Binding-site contacts:
Ligand atom C3 contacts residue ASP41 of chain 1.B at 4.1 Å.
Ligand atom C13 contacts residue PHE117 of chain 1.B at 3.9 Å (hydrophobic).
Ligand atom C5 contacts residue TYR80 of chain 1.B at 4.3 Å (hydrophobic).
Ligand atom CL1 contacts residue LYS116 of chain 1.B at 4.4 Å.
Ligand atom C3 contacts residue TYR80 of chain 1.B at 4.3 Å (hydrophobic).
Ligand atom C5 contacts residue GLN82 of chain 1.B at 4.2 Å.
Ligand atom C2 contacts residue GLY43 of chain 1.B at 4.1 Å.
Ligand atom C7 contacts residue ASP41 of chain 1.B at 3.7 Å.
Ligand atom CL1 contacts residue GLY83 of chain 1.B at 3.4 Å.
Ligand atom CL1 contacts residue PHE117 of chain 1.B at 3.6 Å.
Ligand atom C6 contacts residue TYR80 of chain 1.B at 3.8 Å (hydrophobic).
Ligand atom N2 contacts residue GLY239 of chain 1.B at 3.6 Å.
Ligand atom N1 contacts residue THR240 of chain 1.B at 3.5 Å (h-bond).
Ligand atom C12 contacts residue PHE117 of chain 1.B at 4.0 Å (hydrophobic).
Ligand atom C4 contacts residue TYR80 of chain 1.B at 3.6 Å (hydrophobic).
Ligand atom C11 contacts residue LYS116 of chain 1.B at 4.1 Å.
Ligand atom C1 contacts residue ASP237 of chain 1.B at 3.4 Å.
Ligand atom CL1 contacts residue ASP115 of chain 1.B at 4.4 Å.
Ligand atom C7 contacts residue ILE127 of chain 1.B at 3.9 Å (hydrophobic).
Ligand atom C6 contacts residue ASP41 of chain 1.B at 3.5 Å.
Ligand atom CL1 contacts residue TYR80 of chain 1.B at 3.7 Å.
Ligand atom C13 contacts residue TYR80 of chain 1.B at 3.6 Å (hydrophobic).
Ligand atom C11 contacts residue GLN82 of chain 1.B at 4.0 Å.
Ligand atom C12 contacts residue TYR80 of chain 1.B at 3.6 Å (hydrophobic).
Ligand atom N2 contacts residue ASP237 of chain 1.B at 3.1 Å (salt-bridge).
Ligand atom C1 contacts residue THR240 of chain 1.B at 3.9 Å.
Ligand atom N1 contacts residue ASP237 of chain 1.B at 2.6 Å (salt-bridge).
Ligand atom C10 contacts residue GLN82 of chain 1.B at 3.5 Å.
Ligand atom N1 contacts residue GLY43 of chain 1.B at 4.4 Å.
Ligand atom CL1 contacts residue TRP85 of chain 1.B at 4.2 Å.
Ligand atom N2 contacts residue GLY43 of chain 1.B at 4.0 Å.
Ligand atom C2 contacts residue THR240 of chain 1.B at 4.4 Å.
Ligand atom CL1 contacts residue LYS84 of chain 1.B at 3.2 Å.
Ligand atom C11 contacts residue GLY83 of chain 1.B at 4.1 Å.
Ligand atom C6 contacts residue SER44 of chain 1.B at 4.2 Å.
Ligand atom C9 contacts residue GLN82 of chain 1.B at 4.4 Å.
Ligand atom C2 contacts residue ASP237 of chain 1.B at 3.5 Å.
Ligand atom C2 contacts residue ASP41 of chain 1.B at 3.8 Å.
Ligand atom N2 contacts residue ASP41 of chain 1.B at 2.8 Å (salt-bridge).
Ligand atom C8 contacts residue TYR80 of chain 1.B at 4.3 Å (hydrophobic).

Sequence of chain 1.B:
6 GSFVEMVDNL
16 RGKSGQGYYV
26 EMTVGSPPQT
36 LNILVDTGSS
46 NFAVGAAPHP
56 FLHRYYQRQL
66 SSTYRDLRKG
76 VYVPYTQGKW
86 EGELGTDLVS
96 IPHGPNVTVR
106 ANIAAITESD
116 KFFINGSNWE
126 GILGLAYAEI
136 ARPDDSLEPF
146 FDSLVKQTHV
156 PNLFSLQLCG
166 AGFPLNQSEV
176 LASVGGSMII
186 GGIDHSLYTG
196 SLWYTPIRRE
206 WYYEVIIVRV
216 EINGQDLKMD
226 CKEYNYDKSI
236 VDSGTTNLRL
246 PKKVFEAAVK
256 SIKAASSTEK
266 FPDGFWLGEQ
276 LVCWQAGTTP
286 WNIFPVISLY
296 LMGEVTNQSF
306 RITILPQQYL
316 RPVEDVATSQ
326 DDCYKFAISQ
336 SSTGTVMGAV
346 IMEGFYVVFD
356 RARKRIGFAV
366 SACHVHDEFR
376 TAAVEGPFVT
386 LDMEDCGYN

This small molecule binds to this protein.
Small molecule (SMILES): Nc1ncccc1CCc1cccc(Cl)c1